The small molecule below binds the protein below.
Small molecule (SMILES): CC(=O)N[C@@H]1[C@@H](O)[C@H](O)[C@@H](CO)O[C@H]1O

Sequence of chain 1.M:
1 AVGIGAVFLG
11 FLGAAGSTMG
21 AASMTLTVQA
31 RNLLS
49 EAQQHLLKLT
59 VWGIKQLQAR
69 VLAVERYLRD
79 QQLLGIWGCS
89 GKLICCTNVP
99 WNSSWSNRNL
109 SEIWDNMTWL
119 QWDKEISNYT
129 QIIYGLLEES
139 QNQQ

Sequence of chain 1.A:
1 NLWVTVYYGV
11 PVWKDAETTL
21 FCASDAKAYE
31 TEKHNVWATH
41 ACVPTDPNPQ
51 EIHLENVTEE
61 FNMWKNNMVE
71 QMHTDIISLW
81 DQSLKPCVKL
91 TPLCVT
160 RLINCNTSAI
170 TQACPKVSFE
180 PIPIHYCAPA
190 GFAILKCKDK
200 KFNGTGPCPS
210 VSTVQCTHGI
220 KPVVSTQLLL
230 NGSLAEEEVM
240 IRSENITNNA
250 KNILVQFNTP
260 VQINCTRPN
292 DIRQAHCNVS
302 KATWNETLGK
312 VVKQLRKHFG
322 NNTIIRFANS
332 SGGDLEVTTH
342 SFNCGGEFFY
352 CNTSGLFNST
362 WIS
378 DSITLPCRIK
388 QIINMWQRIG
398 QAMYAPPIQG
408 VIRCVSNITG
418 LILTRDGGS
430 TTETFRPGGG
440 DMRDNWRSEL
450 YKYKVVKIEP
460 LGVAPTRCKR

Binding-site contacts:
Ligand atom C3 contacts residue ASN56 of chain 1.A at 3.8 Å.
Ligand atom C2 contacts residue ASN56 of chain 1.A at 2.5 Å.
Ligand atom C5 contacts residue ASN56 of chain 1.A at 3.6 Å.
Ligand atom O5 contacts residue ASN56 of chain 1.A at 2.3 Å (h-bond).
Ligand atom N2 contacts residue ASN56 of chain 1.A at 3.1 Å (h-bond).
Ligand atom C7 contacts residue GLU55 of chain 1.A at 4.2 Å.
Ligand atom C4 contacts residue ASN56 of chain 1.A at 4.2 Å.
Ligand atom C1 contacts residue ASN56 of chain 1.A at 1.4 Å.
Ligand atom C7 contacts residue ASN56 of chain 1.A at 4.1 Å.
Ligand atom C8 contacts residue GLU55 of chain 1.A at 3.7 Å.
Ligand atom O7 contacts residue SER17 of chain 1.M at 4.4 Å.